Sequence of chain 1.D:
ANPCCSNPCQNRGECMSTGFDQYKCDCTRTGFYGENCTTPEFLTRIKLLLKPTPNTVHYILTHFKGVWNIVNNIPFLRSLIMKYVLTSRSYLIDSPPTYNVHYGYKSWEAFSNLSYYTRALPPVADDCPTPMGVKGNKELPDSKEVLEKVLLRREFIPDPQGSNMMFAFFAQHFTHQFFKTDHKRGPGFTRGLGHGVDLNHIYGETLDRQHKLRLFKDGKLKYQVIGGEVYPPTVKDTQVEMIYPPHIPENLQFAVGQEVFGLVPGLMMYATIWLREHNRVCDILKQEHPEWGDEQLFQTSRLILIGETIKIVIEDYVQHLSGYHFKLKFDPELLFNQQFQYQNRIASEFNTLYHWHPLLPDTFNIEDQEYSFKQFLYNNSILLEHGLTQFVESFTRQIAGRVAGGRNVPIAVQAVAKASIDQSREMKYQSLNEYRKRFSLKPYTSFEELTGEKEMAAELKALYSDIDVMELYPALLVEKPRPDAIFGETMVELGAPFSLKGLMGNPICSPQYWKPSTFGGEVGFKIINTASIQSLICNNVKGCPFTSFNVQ

Binding-site contacts:
Ligand atom C1 contacts residue SER115 of chain 1.D at 4.5 Å.
Ligand atom O5 contacts residue PHE189 of chain 1.D at 4.2 Å.
Ligand atom C1 contacts residue GLU109 of chain 1.D at 3.9 Å.
Ligand atom C8 contacts residue PHE189 of chain 1.D at 4.4 Å (hydrophobic).
Ligand atom C8 contacts residue ASN113 of chain 1.D at 4.2 Å.
Ligand atom O3 contacts residue ARG185 of chain 1.D at 4.4 Å.
Ligand atom C6 contacts residue PHE189 of chain 1.D at 3.7 Å (hydrophobic).
Ligand atom C2 contacts residue ASN113 of chain 1.D at 2.4 Å.
Ligand atom C8 contacts residue ARG185 of chain 1.D at 3.6 Å.
Ligand atom O5 contacts residue TYR116 of chain 1.D at 3.6 Å.
Ligand atom C2 contacts residue GLU109 of chain 1.D at 4.2 Å.
Ligand atom C3 contacts residue ASN113 of chain 1.D at 3.8 Å.
Ligand atom C1 contacts residue TYR116 of chain 1.D at 4.1 Å (hydrophobic).
Ligand atom N2 contacts residue ARG185 of chain 1.D at 3.1 Å (salt-bridge).
Ligand atom C5 contacts residue TYR116 of chain 1.D at 4.5 Å (hydrophobic).
Ligand atom C1 contacts residue ASN113 of chain 1.D at 1.4 Å.
Ligand atom C4 contacts residue ASN113 of chain 1.D at 4.2 Å.
Ligand atom O7 contacts residue GLU109 of chain 1.D at 4.5 Å.
Ligand atom O7 contacts residue ASN113 of chain 1.D at 3.7 Å.
Ligand atom O6 contacts residue TYR116 of chain 1.D at 3.7 Å.
Ligand atom C7 contacts residue ASN113 of chain 1.D at 3.4 Å.
Ligand atom O5 contacts residue ASN113 of chain 1.D at 2.4 Å (h-bond).
Ligand atom C5 contacts residue ASN113 of chain 1.D at 3.7 Å.
Ligand atom C6 contacts residue ASP208 of chain 1.C at 4.1 Å.
Ligand atom O5 contacts residue GLU109 of chain 1.D at 3.9 Å.
Ligand atom O6 contacts residue LEU207 of chain 1.C at 4.4 Å.
Ligand atom C1 contacts residue ARG185 of chain 1.D at 3.9 Å.
Ligand atom C5 contacts residue PHE189 of chain 1.D at 4.0 Å (hydrophobic).
Ligand atom C7 contacts residue ARG185 of chain 1.D at 4.0 Å.
Ligand atom N2 contacts residue ASN113 of chain 1.D at 2.8 Å (h-bond).
Ligand atom C3 contacts residue ARG185 of chain 1.D at 3.8 Å.
Ligand atom O6 contacts residue ASP208 of chain 1.C at 3.5 Å (salt-bridge).
Ligand atom O4 contacts residue ARG185 of chain 1.D at 2.8 Å (salt-bridge).
Ligand atom O7 contacts residue LEU207 of chain 1.C at 3.8 Å.
Ligand atom C2 contacts residue ARG185 of chain 1.D at 3.8 Å.
Ligand atom C6 contacts residue TYR116 of chain 1.D at 3.9 Å (hydrophobic).
Ligand atom C5 contacts residue ARG185 of chain 1.D at 3.9 Å.
Ligand atom C4 contacts residue ARG185 of chain 1.D at 3.7 Å.

The protein below binds the small molecule below.
Small molecule (SMILES): CC(=O)N[C@H]1[C@H](O[C@H]2[C@H](O)[C@@H](NC(C)=O)CO[C@@H]2CO)O[C@H](CO)[C@@H](O[C@@H]2O[C@H](CO)[C@@H](O)[C@H](O)[C@H]2NC(C)=O)[C@@H]1O

Sequence of chain 1.C:
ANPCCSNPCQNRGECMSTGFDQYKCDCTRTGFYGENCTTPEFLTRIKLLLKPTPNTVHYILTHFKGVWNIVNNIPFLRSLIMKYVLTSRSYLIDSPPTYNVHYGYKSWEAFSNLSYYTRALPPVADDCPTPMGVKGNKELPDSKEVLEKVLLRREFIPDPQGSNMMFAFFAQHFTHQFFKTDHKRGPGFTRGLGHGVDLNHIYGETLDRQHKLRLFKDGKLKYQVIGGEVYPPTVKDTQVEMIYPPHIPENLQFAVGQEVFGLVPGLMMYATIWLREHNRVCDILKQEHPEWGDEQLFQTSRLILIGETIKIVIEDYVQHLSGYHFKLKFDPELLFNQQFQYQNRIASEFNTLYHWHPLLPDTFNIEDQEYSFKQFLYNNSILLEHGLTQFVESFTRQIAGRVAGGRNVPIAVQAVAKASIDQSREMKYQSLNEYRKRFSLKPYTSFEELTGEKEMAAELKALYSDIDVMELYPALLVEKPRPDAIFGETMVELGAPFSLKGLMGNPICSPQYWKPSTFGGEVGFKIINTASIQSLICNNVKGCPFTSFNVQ